Binding-site contacts:
Ligand atom C3 contacts residue TRP191 of chain 1.A at 4.2 Å (hydrophobic).
Ligand atom O1 contacts residue ALA187 of chain 1.A at 3.5 Å.
Ligand atom O6 contacts residue TRP191 of chain 1.A at 4.4 Å.
Ligand atom C5 contacts residue GLU192 of chain 1.A at 3.8 Å.
Ligand atom O5 contacts residue TYR136 of chain 1.A at 3.3 Å (h-bond).
Ligand atom O5 contacts residue GLU192 of chain 1.A at 3.3 Å (salt-bridge).
Ligand atom C6 contacts residue GLU192 of chain 1.A at 4.4 Å.
Ligand atom O4 contacts residue GLU276 of chain 1.A at 3.8 Å.
Ligand atom O2 contacts residue ALA187 of chain 1.A at 3.8 Å.
Ligand atom O2 contacts residue PHE188 of chain 1.A at 3.0 Å (h-bond).
Ligand atom C1 contacts residue GLU192 of chain 1.A at 3.2 Å.
Ligand atom O4 contacts residue TYR136 of chain 1.A at 3.1 Å (h-bond).
Ligand atom C1 contacts residue TYR136 of chain 1.A at 4.1 Å (hydrophobic).
Ligand atom O3 contacts residue VAL168 of chain 1.A at 4.2 Å.
Ligand atom O6 contacts residue GLU192 of chain 1.A at 3.8 Å.
Ligand atom O2 contacts residue GLU133 of chain 1.A at 3.1 Å (salt-bridge).
Ligand atom C3 contacts residue GLU133 of chain 1.A at 3.8 Å.
Ligand atom C2 contacts residue VAL168 of chain 1.A at 4.2 Å (hydrophobic).
Ligand atom C2 contacts residue GLU133 of chain 1.A at 3.4 Å.
Ligand atom C6 contacts residue TYR170 of chain 1.A at 3.9 Å (hydrophobic).
Ligand atom O3 contacts residue GLU133 of chain 1.A at 3.1 Å (salt-bridge).
Ligand atom C1 contacts residue PHE188 of chain 1.A at 3.6 Å (hydrophobic).
Ligand atom C4 contacts residue GLU133 of chain 1.A at 4.5 Å.
Ligand atom C1 contacts residue TRP191 of chain 1.A at 4.1 Å (hydrophobic).
Ligand atom O3 contacts residue TYR136 of chain 1.A at 3.8 Å.
Ligand atom C5 contacts residue TYR136 of chain 1.A at 4.3 Å (hydrophobic).
Ligand atom C2 contacts residue PHE188 of chain 1.A at 3.9 Å (hydrophobic).
Ligand atom O1 contacts residue GLU192 of chain 1.A at 2.6 Å (salt-bridge).
Ligand atom O5 contacts residue TRP191 of chain 1.A at 4.4 Å.
Ligand atom C6 contacts residue TYR136 of chain 1.A at 4.0 Å (hydrophobic).
Ligand atom O1 contacts residue PHE188 of chain 1.A at 3.0 Å (h-bond).
Ligand atom C4 contacts residue TYR136 of chain 1.A at 3.9 Å (hydrophobic).
Ligand atom O6 contacts residue TYR170 of chain 1.A at 4.4 Å.
Ligand atom C3 contacts residue TYR136 of chain 1.A at 4.5 Å (hydrophobic).
Ligand atom C5 contacts residue TRP191 of chain 1.A at 4.3 Å (hydrophobic).

This protein binds this small molecule.
Small molecule (SMILES): OC[C@H]1O[C@@H](O[C@@H]2[C@@H](O)[C@H](O)O[C@H](CO)[C@H]2O)[C@H](O)[C@@H](O)[C@@H]1O

Sequence of chain 1.A:
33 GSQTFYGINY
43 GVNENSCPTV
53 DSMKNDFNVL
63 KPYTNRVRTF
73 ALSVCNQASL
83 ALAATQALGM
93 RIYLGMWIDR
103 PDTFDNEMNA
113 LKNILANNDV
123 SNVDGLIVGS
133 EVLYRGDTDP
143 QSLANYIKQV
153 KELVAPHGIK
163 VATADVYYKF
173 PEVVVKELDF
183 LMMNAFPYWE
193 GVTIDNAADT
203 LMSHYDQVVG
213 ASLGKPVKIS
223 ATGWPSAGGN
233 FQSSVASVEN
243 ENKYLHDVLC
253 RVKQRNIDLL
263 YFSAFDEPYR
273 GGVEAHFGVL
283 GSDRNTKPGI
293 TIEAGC